This small molecule binds to this protein.
Small molecule (SMILES): Nc1ncnc2c1ncn2[C@H]1C[C@H](O)[C@@H](COP(=O)(O)O)O1

Binding-site contacts:
Ligand atom N9 contacts residue PRO419 of chain 1.A at 4.2 Å.
Ligand atom C2 contacts residue PRO631 of chain 1.A at 4.3 Å (hydrophobic).
Ligand atom O4' contacts residue HIS630 of chain 1.A at 4.2 Å.
Ligand atom N6 contacts residue PRO631 of chain 1.A at 3.8 Å.
Ligand atom N1 contacts residue PRO419 of chain 1.A at 4.2 Å.
Ligand atom N6 contacts residue GLY639 of chain 1.A at 2.9 Å (h-bond).
Ligand atom O5' contacts residue PHE629 of chain 1.A at 3.9 Å.
Ligand atom O2P contacts residue PHE629 of chain 1.A at 3.4 Å (h-bond).
Ligand atom O2P contacts residue PRO631 of chain 1.A at 3.8 Å.
Ligand atom C1' contacts residue HIS630 of chain 1.A at 3.8 Å.
Ligand atom N9 contacts residue HIS630 of chain 1.A at 3.8 Å.
Ligand atom P contacts residue PHE629 of chain 1.A at 4.4 Å.
Ligand atom O4' contacts residue PRO631 of chain 1.A at 4.1 Å.
Ligand atom N6 contacts residue SER632 of chain 1.A at 4.0 Å.
Ligand atom N7 contacts residue SER632 of chain 1.A at 3.8 Å.
Ligand atom C5 contacts residue PRO419 of chain 1.A at 4.2 Å (hydrophobic).
Ligand atom C6 contacts residue PRO631 of chain 1.A at 3.6 Å (hydrophobic).
Ligand atom C6 contacts residue VAL418 of chain 1.A at 4.0 Å (hydrophobic).
Ligand atom C5 contacts residue PRO631 of chain 1.A at 4.1 Å (hydrophobic).
Ligand atom N1 contacts residue VAL418 of chain 1.A at 3.8 Å.
Ligand atom N6 contacts residue VAL418 of chain 1.A at 3.8 Å.
Ligand atom C8 contacts residue HIS630 of chain 1.A at 3.1 Å.
Ligand atom N3 contacts residue PRO419 of chain 1.A at 4.2 Å.
Ligand atom C6 contacts residue PRO419 of chain 1.A at 4.3 Å (hydrophobic).
Ligand atom N7 contacts residue ASP609 of chain 1.A at 4.1 Å.
Ligand atom N6 contacts residue GLY637 of chain 1.A at 4.0 Å.
Ligand atom N1 contacts residue GLY639 of chain 1.A at 3.1 Å (h-bond).
Ligand atom C2' contacts residue PRO419 of chain 1.A at 4.0 Å (hydrophobic).
Ligand atom C8 contacts residue ASP609 of chain 1.A at 4.4 Å.
Ligand atom C2 contacts residue PRO419 of chain 1.A at 4.2 Å (hydrophobic).
Ligand atom C2 contacts residue GLY639 of chain 1.A at 3.9 Å.
Ligand atom N7 contacts residue HIS630 of chain 1.A at 3.6 Å.
Ligand atom O5' contacts residue PRO631 of chain 1.A at 4.0 Å.
Ligand atom N6 contacts residue PHE638 of chain 1.A at 3.8 Å.
Ligand atom N1 contacts residue PRO631 of chain 1.A at 3.8 Å.
Ligand atom C5 contacts residue SER632 of chain 1.A at 4.4 Å.
Ligand atom N6 contacts residue PRO633 of chain 1.A at 4.2 Å.
Ligand atom C6 contacts residue GLY639 of chain 1.A at 3.8 Å.
Ligand atom O2P contacts residue HIS628 of chain 1.A at 3.8 Å.
Ligand atom C4 contacts residue PRO419 of chain 1.A at 4.0 Å (hydrophobic).

Sequence of chain 1.A:
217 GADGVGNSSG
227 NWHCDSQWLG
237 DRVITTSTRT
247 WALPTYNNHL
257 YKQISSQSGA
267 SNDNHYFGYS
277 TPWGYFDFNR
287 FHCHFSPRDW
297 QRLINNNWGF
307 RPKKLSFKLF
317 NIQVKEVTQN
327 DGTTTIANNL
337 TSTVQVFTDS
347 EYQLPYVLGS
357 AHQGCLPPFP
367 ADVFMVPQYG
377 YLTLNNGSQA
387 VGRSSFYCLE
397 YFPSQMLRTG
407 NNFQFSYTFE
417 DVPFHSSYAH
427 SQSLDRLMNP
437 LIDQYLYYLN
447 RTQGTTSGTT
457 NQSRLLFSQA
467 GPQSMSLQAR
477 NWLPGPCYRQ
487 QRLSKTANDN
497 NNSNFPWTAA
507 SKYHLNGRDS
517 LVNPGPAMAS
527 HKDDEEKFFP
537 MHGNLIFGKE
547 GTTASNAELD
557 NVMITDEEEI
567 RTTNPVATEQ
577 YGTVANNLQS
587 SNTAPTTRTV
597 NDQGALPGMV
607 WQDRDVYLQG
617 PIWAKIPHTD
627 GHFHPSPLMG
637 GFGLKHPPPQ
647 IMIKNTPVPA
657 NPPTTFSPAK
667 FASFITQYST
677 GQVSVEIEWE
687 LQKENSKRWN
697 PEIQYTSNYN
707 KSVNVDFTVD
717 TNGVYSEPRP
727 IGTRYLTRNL